Binding-site contacts:
Ligand atom O4 contacts residue TRP2 of chain 1.B at 3.8 Å.
Ligand atom N2 contacts residue GLU12 of chain 1.B at 3.6 Å (salt-bridge).
Ligand atom C6 contacts residue GLU12 of chain 1.B at 3.9 Å.
Ligand atom C5 contacts residue TRP2 of chain 1.B at 3.6 Å (hydrophobic).
Ligand atom C2 contacts residue TRP2 of chain 1.B at 4.3 Å (hydrophobic).
Ligand atom C2 contacts residue TYR196 of chain 1.B at 4.2 Å (hydrophobic).
Ligand atom C1 contacts residue TRP2 of chain 1.B at 4.0 Å (hydrophobic).
Ligand atom C8 contacts residue ALA187 of chain 1.B at 4.0 Å (hydrophobic).
Ligand atom C7 contacts residue GLU12 of chain 1.B at 4.2 Å.
Ligand atom C7 contacts residue TRP90 of chain 1.B at 4.4 Å (hydrophobic).
Ligand atom O5 contacts residue HIS83 of chain 1.B at 3.9 Å.
Ligand atom C3 contacts residue ASN198 of chain 1.B at 3.7 Å.
Ligand atom N2 contacts residue ASN198 of chain 1.B at 2.9 Å (h-bond).
Ligand atom C6 contacts residue HIS83 of chain 1.B at 3.7 Å.
Ligand atom O6 contacts residue HIS83 of chain 1.B at 3.8 Å.
Ligand atom C2 contacts residue ASN198 of chain 1.B at 2.4 Å.
Ligand atom O5 contacts residue TYR196 of chain 1.B at 4.2 Å.
Ligand atom C3 contacts residue TRP2 of chain 1.B at 4.2 Å (hydrophobic).
Ligand atom C8 contacts residue SER134 of chain 1.B at 4.4 Å.
Ligand atom O7 contacts residue ASN198 of chain 1.B at 3.9 Å.
Ligand atom O7 contacts residue TRP90 of chain 1.B at 3.5 Å.
Ligand atom O6 contacts residue GLU12 of chain 1.B at 4.3 Å.
Ligand atom C1 contacts residue ASN198 of chain 1.B at 1.4 Å.
Ligand atom O6 contacts residue TRP90 of chain 1.B at 3.1 Å.
Ligand atom C5 contacts residue HIS83 of chain 1.B at 4.5 Å.
Ligand atom C6 contacts residue TRP2 of chain 1.B at 3.9 Å (hydrophobic).
Ligand atom C1 contacts residue TYR196 of chain 1.B at 4.1 Å (hydrophobic).
Ligand atom O7 contacts residue GLU12 of chain 1.B at 4.0 Å.
Ligand atom C5 contacts residue ASN198 of chain 1.B at 3.6 Å.
Ligand atom C4 contacts residue TRP2 of chain 1.B at 4.2 Å (hydrophobic).
Ligand atom O2 contacts residue TRP2 of chain 1.B at 4.1 Å.
Ligand atom O5 contacts residue ASN198 of chain 1.B at 2.3 Å (h-bond).
Ligand atom C4 contacts residue ASN198 of chain 1.B at 4.1 Å.
Ligand atom C7 contacts residue ASN198 of chain 1.B at 3.6 Å.
Ligand atom C6 contacts residue TRP90 of chain 1.B at 4.2 Å (hydrophobic).
Ligand atom O5 contacts residue TRP2 of chain 1.B at 4.2 Å.

The protein below binds the small molecule below.
Small molecule (SMILES): CC(=O)N[C@H]1[C@H](O[C@H]2[C@H](O)[C@@H](NC(C)=O)CO[C@@H]2CO)O[C@H](CO)[C@@H](O[C@@H]2O[C@H](CO)[C@@H](O)[C@H](O[C@H]3O[C@H](CO)[C@@H](O)[C@H](O)[C@@H]3O)[C@@H]2O)[C@@H]1O

Sequence of chain 1.B:
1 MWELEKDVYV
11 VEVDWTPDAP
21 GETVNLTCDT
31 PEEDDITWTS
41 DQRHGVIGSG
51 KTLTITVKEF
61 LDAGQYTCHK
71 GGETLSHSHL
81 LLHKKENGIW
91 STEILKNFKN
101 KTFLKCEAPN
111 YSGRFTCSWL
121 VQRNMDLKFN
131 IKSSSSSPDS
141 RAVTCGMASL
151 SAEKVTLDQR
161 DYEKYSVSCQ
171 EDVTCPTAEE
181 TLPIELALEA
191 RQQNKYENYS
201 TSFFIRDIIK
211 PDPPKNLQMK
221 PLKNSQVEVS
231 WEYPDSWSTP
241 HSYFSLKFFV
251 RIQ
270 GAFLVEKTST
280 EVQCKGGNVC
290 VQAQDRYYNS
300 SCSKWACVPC